Binding-site contacts:
Ligand atom O contacts residue LYS61 of chain 1.A at 4.2 Å.
Ligand atom CB contacts residue LEU71 of chain 1.A at 3.8 Å (hydrophobic).
Ligand atom ND2 contacts residue ILE238 of chain 1.A at 3.9 Å.
Ligand atom CD2 contacts residue GLN74 of chain 1.A at 3.8 Å.
Ligand atom CA contacts residue MET75 of chain 1.A at 4.2 Å (hydrophobic).
Ligand atom N contacts residue VAL57 of chain 1.A at 4.2 Å.
Ligand atom CD1 contacts residue MET234 of chain 1.A at 4.0 Å (hydrophobic).
Ligand atom CD2 contacts residue MET75 of chain 1.A at 4.3 Å (hydrophobic).
Ligand atom CD2 contacts residue GLN79 of chain 1.A at 3.9 Å.
Ligand atom O contacts residue LEU71 of chain 1.A at 4.2 Å.
Ligand atom C contacts residue VAL57 of chain 1.A at 3.9 Å (hydrophobic).
Ligand atom CD2 contacts residue PHE66 of chain 1.A at 4.0 Å (hydrophobic).
Ligand atom CG contacts residue MET234 of chain 1.A at 4.2 Å (hydrophobic).
Ligand atom CB contacts residue MET75 of chain 1.A at 4.2 Å (hydrophobic).
Ligand atom O contacts residue VAL57 of chain 1.A at 3.7 Å.
Ligand atom CD2 contacts residue MET234 of chain 1.A at 3.6 Å (hydrophobic).
Ligand atom O contacts residue LYS61 of chain 1.A at 3.0 Å (salt-bridge).
Ligand atom OD2 contacts residue LEU71 of chain 1.A at 3.4 Å.
Ligand atom ND2 contacts residue GLU237 of chain 1.A at 4.3 Å.
Ligand atom CG contacts residue VAL57 of chain 1.A at 4.0 Å (hydrophobic).
Ligand atom CG contacts residue LEU71 of chain 1.A at 4.3 Å (hydrophobic).
Ligand atom O contacts residue GLN74 of chain 1.A at 4.1 Å.
Ligand atom ND2 contacts residue GLN79 of chain 1.A at 4.0 Å.
Ligand atom CD1 contacts residue VAL57 of chain 1.A at 3.5 Å (hydrophobic).
Ligand atom CB contacts residue GLN79 of chain 1.A at 4.0 Å.
Ligand atom CB contacts residue MET75 of chain 1.A at 3.9 Å (hydrophobic).
Ligand atom C contacts residue MET75 of chain 1.A at 4.3 Å (hydrophobic).
Ligand atom CG contacts residue GLU237 of chain 1.A at 3.9 Å.
Ligand atom CD1 contacts residue MET75 of chain 1.A at 3.7 Å (hydrophobic).
Ligand atom CD1 contacts residue ILE54 of chain 1.A at 4.1 Å (hydrophobic).
Ligand atom CA contacts residue LYS61 of chain 1.A at 3.9 Å.
Ligand atom OD1 contacts residue GLU237 of chain 1.A at 3.8 Å.
Ligand atom CD2 contacts residue VAL57 of chain 1.A at 3.9 Å (hydrophobic).
Ligand atom CD2 contacts residue LYS61 of chain 1.A at 4.0 Å.
Ligand atom CD1 contacts residue LEU78 of chain 1.A at 4.3 Å (hydrophobic).
Ligand atom CD1 contacts residue GLN74 of chain 1.A at 4.0 Å.
Ligand atom C contacts residue LYS61 of chain 1.A at 4.1 Å.
Ligand atom CB contacts residue VAL57 of chain 1.A at 3.8 Å (hydrophobic).
Ligand atom O contacts residue MET75 of chain 1.A at 3.4 Å.
Ligand atom CD2 contacts residue LEU78 of chain 1.A at 3.9 Å (hydrophobic).

Sequence of chain 1.A:
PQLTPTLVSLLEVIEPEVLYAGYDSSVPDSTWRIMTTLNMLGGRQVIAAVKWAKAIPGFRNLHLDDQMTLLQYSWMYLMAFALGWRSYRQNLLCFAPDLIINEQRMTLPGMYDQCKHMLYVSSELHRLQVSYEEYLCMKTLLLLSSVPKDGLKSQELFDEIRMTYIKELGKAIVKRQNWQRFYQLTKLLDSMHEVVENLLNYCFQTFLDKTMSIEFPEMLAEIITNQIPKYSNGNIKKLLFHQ

A protein and the small-molecule ligand that binds it are described below.
Small molecule (SMILES): CC(C)C[C@H](NC(=O)[C@H](C)NC(=O)[C@@H](N)CC(N)=O)C(=O)N[C@@H](CC(C)C)C(=O)N[C@@H](C)C(=O)N[C@@H](Cc1ccc(O)cc1)C(=O)N[C@@H](CC(C)C)C(=O)N[C@@H](CC(C)C)C(=O)N[C@H](C=O)CC(=O)O